Sequence of chain 1.A:
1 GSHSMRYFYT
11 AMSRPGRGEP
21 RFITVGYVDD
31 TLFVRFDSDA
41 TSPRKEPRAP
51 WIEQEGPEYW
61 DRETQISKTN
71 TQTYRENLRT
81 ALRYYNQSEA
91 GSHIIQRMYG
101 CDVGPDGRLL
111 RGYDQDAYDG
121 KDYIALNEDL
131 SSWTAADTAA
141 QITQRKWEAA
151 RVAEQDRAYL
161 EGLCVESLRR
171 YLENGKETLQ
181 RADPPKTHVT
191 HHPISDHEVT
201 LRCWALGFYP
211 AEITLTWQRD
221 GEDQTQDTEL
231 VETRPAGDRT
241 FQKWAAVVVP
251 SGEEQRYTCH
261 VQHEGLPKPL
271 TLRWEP

Binding-site contacts:
Ligand atom N contacts residue ASN77 of chain 1.A at 2.9 Å (h-bond).
Ligand atom CD contacts residue ARG62 of chain 1.A at 3.2 Å.
Ligand atom CD contacts residue TYR99 of chain 1.A at 3.4 Å (hydrophobic).
Ligand atom CG contacts residue TYR171 of chain 1.A at 3.4 Å (hydrophobic).
Ligand atom N contacts residue GLU63 of chain 1.A at 3.0 Å (salt-bridge).
Ligand atom CA contacts residue TYR99 of chain 1.A at 3.2 Å (hydrophobic).
Ligand atom N contacts residue SER167 of chain 1.A at 3.0 Å (h-bond).
Ligand atom C contacts residue TYR7 of chain 1.A at 3.3 Å (hydrophobic).
Ligand atom O contacts residue TYR84 of chain 1.A at 2.9 Å (h-bond).
Ligand atom CG contacts residue GLU63 of chain 1.A at 3.4 Å.
Ligand atom CA contacts residue TYR7 of chain 1.A at 3.2 Å (hydrophobic).
Ligand atom N contacts residue TYR159 of chain 1.A at 3.5 Å.
Ligand atom CD1 contacts residue VAL152 of chain 1.A at 3.5 Å (hydrophobic).
Ligand atom OE1 contacts residue TYR9 of chain 1.A at 2.5 Å (h-bond).
Ligand atom C contacts residue TYR99 of chain 1.A at 3.5 Å (hydrophobic).
Ligand atom O contacts residue LYS146 of chain 1.A at 3.3 Å.
Ligand atom CD contacts residue TYR9 of chain 1.A at 3.5 Å (hydrophobic).
Ligand atom CG contacts residue TYR59 of chain 1.A at 3.3 Å (hydrophobic).
Ligand atom CE1 contacts residue ASN77 of chain 1.A at 3.4 Å.
Ligand atom CD1 contacts residue ASN77 of chain 1.A at 3.4 Å.
Ligand atom O contacts residue THR143 of chain 1.A at 2.6 Å (h-bond).
Ligand atom CB contacts residue ASN70 of chain 1.A at 3.5 Å.
Ligand atom CE2 contacts residue ASP156 of chain 1.A at 3.3 Å.
Ligand atom CG contacts residue TYR99 of chain 1.A at 3.4 Å (hydrophobic).
Ligand atom CB contacts residue TYR99 of chain 1.A at 3.2 Å (hydrophobic).
Ligand atom O contacts residue TYR159 of chain 1.A at 2.5 Å (h-bond).
Ligand atom OE2 contacts residue LYS45 of chain 1.A at 2.8 Å (salt-bridge).
Ligand atom OXT contacts residue LYS146 of chain 1.A at 2.9 Å (salt-bridge).
Ligand atom OE1 contacts residue TYR99 of chain 1.A at 2.6 Å (h-bond).
Ligand atom N contacts residue TYR171 of chain 1.A at 2.7 Å (h-bond).
Ligand atom OE2 contacts residue ARG170 of chain 1.A at 2.9 Å (salt-bridge).
Ligand atom CA contacts residue TYR171 of chain 1.A at 3.5 Å (hydrophobic).
Ligand atom OE1 contacts residue ARG62 of chain 1.A at 2.4 Å (salt-bridge).
Ligand atom CZ contacts residue GLN155 of chain 1.A at 3.4 Å.
Ligand atom CD2 contacts residue ASP156 of chain 1.A at 3.5 Å.
Ligand atom N contacts residue TYR99 of chain 1.A at 2.9 Å (h-bond).
Ligand atom C contacts residue THR143 of chain 1.A at 3.5 Å.
Ligand atom CA contacts residue ASN77 of chain 1.A at 3.4 Å.
Ligand atom N contacts residue TYR7 of chain 1.A at 2.9 Å (h-bond).
Ligand atom O contacts residue TRP147 of chain 1.A at 2.8 Å (h-bond).

The small molecule below binds the protein below.
Small molecule (SMILES): C[C@H](NC(=O)CNC(=O)[C@H](Cc1ccccc1)NC(=O)[C@H](CCC(=O)O)NC(=O)[C@@H](N)CCC(=O)O)C(=O)N[C@@H](C)C(=O)N[C@@H](Cc1ccccc1)C(=O)N[C@@H](CO)C(=O)N[C@@H](Cc1ccccc1)C(=O)O